Sequence of chain 1.A:
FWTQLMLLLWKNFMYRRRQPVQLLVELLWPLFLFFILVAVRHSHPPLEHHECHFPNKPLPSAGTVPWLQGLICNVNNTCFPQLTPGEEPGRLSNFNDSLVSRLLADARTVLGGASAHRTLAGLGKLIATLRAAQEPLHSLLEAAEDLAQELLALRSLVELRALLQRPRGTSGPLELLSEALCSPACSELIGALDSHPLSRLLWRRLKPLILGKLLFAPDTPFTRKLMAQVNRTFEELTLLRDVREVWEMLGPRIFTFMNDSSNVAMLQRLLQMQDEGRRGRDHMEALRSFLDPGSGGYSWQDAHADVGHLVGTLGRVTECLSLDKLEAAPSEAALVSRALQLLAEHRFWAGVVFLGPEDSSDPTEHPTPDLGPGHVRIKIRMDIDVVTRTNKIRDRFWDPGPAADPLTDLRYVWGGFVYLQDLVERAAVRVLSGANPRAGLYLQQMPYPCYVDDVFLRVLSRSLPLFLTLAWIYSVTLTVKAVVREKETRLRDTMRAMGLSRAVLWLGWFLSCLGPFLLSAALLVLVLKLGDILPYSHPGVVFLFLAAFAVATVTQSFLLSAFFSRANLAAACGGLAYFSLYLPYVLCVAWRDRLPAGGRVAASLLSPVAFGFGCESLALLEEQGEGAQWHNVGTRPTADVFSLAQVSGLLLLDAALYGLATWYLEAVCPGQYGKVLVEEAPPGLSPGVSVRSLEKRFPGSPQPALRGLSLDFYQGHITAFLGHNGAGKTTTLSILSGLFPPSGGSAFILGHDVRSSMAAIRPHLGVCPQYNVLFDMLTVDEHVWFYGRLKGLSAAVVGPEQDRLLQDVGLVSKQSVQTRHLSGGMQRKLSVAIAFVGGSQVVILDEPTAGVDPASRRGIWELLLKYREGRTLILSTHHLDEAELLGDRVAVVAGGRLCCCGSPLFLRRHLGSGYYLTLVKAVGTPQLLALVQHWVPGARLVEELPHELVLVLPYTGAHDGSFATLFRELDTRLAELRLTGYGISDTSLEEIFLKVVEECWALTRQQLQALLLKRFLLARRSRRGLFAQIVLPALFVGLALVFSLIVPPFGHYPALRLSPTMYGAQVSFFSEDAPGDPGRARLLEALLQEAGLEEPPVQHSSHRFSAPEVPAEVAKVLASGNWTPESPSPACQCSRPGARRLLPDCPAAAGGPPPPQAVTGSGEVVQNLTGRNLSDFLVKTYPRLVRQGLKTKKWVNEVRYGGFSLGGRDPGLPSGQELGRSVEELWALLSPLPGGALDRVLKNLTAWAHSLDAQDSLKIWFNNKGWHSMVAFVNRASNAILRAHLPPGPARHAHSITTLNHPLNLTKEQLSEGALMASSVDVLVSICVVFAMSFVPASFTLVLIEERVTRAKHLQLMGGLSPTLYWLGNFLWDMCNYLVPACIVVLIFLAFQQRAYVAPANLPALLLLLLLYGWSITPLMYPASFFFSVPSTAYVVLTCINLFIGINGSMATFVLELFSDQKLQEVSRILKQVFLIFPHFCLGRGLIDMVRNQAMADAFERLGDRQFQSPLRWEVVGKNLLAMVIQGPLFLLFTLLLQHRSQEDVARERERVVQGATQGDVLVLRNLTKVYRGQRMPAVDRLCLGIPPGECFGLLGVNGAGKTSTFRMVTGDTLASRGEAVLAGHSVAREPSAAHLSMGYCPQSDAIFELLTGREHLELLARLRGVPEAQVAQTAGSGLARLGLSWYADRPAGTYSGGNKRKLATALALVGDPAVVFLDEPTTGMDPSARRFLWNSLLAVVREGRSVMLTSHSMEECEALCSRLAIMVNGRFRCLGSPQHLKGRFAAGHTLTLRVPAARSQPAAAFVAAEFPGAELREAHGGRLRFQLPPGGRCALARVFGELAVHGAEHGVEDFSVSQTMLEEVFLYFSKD

Binding-site contacts:
Ligand atom N2 contacts residue PHE336 of chain 1.A at 3.2 Å.
Ligand atom O7 contacts residue ASN340 of chain 1.A at 4.1 Å.
Ligand atom C4 contacts residue ASN340 of chain 1.A at 4.1 Å.
Ligand atom C7 contacts residue PHE336 of chain 1.A at 3.6 Å (hydrophobic).
Ligand atom C3 contacts residue ASN340 of chain 1.A at 3.8 Å.
Ligand atom C2 contacts residue PHE336 of chain 1.A at 4.0 Å (hydrophobic).
Ligand atom O7 contacts residue PHE336 of chain 1.A at 4.3 Å.
Ligand atom C1 contacts residue ASN340 of chain 1.A at 1.4 Å.
Ligand atom C1 contacts residue PHE336 of chain 1.A at 4.2 Å (hydrophobic).
Ligand atom C5 contacts residue ASN340 of chain 1.A at 3.6 Å.
Ligand atom C7 contacts residue ASN340 of chain 1.A at 3.9 Å.
Ligand atom O5 contacts residue ASN340 of chain 1.A at 2.3 Å (h-bond).
Ligand atom C8 contacts residue PHE336 of chain 1.A at 3.4 Å (hydrophobic).
Ligand atom O5 contacts residue ASP341 of chain 1.A at 4.0 Å.
Ligand atom C2 contacts residue ASN340 of chain 1.A at 2.5 Å.
Ligand atom N2 contacts residue ASN340 of chain 1.A at 3.1 Å (h-bond).
Ligand atom C6 contacts residue ASP341 of chain 1.A at 3.7 Å.

The protein below binds the small molecule below.
Small molecule (SMILES): CC(=O)N[C@@H]1[C@@H](O)[C@H](O)[C@@H](CO)O[C@H]1O